Binding-site contacts:
Ligand atom C3 contacts residue GLU155 of chain 49.C at 3.7 Å.
Ligand atom C7 contacts residue ASN154 of chain 49.C at 3.3 Å.
Ligand atom C8 contacts residue ASN154 of chain 49.C at 3.6 Å.
Ligand atom O5 contacts residue ASN154 of chain 49.C at 2.3 Å (h-bond).
Ligand atom C1 contacts residue ASN154 of chain 49.C at 1.4 Å.
Ligand atom C6 contacts residue HIS104 of chain 49.A at 4.0 Å.
Ligand atom C2 contacts residue GLU155 of chain 49.C at 3.7 Å.
Ligand atom C5 contacts residue ASN154 of chain 49.C at 3.6 Å.
Ligand atom C5 contacts residue HIS104 of chain 49.A at 3.6 Å.
Ligand atom O5 contacts residue HIS104 of chain 49.A at 3.1 Å (h-bond).
Ligand atom C3 contacts residue ASN154 of chain 49.C at 3.7 Å.
Ligand atom N2 contacts residue GLU155 of chain 49.C at 3.0 Å (salt-bridge).
Ligand atom O7 contacts residue ASN154 of chain 49.C at 3.2 Å (h-bond).
Ligand atom C2 contacts residue ASN154 of chain 49.C at 2.4 Å.
Ligand atom N2 contacts residue ASN154 of chain 49.C at 2.9 Å (h-bond).
Ligand atom C7 contacts residue GLU155 of chain 49.C at 3.9 Å.
Ligand atom C1 contacts residue HIS104 of chain 49.A at 3.4 Å.
Ligand atom C4 contacts residue ASN154 of chain 49.C at 4.2 Å.
Ligand atom O3 contacts residue GLU155 of chain 49.C at 4.3 Å.
Ligand atom C8 contacts residue GLU155 of chain 49.C at 3.8 Å.
Ligand atom C1 contacts residue GLU155 of chain 49.C at 3.9 Å.

Sequence of chain 49.C:
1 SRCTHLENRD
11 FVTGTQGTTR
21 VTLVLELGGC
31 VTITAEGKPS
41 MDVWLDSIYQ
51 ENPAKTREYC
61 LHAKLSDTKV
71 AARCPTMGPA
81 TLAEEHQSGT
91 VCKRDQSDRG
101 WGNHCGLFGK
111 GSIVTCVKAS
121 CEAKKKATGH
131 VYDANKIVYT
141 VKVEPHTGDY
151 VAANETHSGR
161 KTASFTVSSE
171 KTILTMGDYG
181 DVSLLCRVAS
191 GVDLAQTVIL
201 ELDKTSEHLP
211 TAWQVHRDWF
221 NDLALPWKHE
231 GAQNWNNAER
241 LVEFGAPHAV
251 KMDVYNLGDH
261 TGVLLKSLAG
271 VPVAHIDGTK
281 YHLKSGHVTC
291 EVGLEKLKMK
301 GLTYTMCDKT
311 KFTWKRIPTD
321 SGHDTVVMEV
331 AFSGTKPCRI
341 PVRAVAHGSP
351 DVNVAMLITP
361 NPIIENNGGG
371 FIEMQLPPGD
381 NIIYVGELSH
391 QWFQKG

This small molecule binds to this protein.
Small molecule (SMILES): CC(=O)N[C@@H]1[C@@H](O)[C@H](O)[C@@H](CO)O[C@H]1O

Sequence of chain 49.A:
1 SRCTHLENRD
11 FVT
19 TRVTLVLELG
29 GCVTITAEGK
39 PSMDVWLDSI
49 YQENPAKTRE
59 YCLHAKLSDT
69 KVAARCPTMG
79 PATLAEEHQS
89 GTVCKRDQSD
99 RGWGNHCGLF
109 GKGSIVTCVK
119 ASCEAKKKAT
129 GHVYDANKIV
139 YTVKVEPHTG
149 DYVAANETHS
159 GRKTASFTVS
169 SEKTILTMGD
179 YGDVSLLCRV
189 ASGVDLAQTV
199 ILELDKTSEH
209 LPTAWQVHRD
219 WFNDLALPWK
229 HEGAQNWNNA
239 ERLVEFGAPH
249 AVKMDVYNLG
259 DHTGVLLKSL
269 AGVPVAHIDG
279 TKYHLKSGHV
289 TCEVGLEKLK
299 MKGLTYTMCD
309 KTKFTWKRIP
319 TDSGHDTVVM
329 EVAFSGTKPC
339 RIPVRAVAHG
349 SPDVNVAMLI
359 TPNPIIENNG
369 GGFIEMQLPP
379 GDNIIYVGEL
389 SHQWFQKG